Sequence of chain 22.E:
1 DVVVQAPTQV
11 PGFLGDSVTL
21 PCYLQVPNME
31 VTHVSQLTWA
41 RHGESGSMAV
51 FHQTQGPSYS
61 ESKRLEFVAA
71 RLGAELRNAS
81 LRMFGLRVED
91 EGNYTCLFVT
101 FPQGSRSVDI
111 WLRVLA

This protein binds this small molecule.
Small molecule (SMILES): CC(=O)N[C@H]1[C@H](O[C@H]2[C@H](O)[C@@H](NC(C)=O)CO[C@@H]2CO[C@@H]2O[C@@H](C)[C@@H](O)[C@@H](O)[C@@H]2O)O[C@H](CO)[C@@H](O[C@@H]2O[C@H](CO)[C@@H](O)[C@H](O[C@H]3O[C@H](CO)[C@@H](O)[C@H](O)[C@@H]3O)[C@@H]2O)[C@@H]1O

Binding-site contacts:
Ligand atom O5 contacts residue TRP111 of chain 22.E at 4.3 Å.
Ligand atom C3 contacts residue TRP111 of chain 22.E at 3.7 Å (hydrophobic).
Ligand atom C6 contacts residue ASN93 of chain 22.E at 3.1 Å.
Ligand atom C5 contacts residue ASN93 of chain 22.E at 4.0 Å.
Ligand atom N2 contacts residue ASN93 of chain 22.E at 2.5 Å (h-bond).
Ligand atom C6 contacts residue HIS42 of chain 22.E at 4.3 Å.
Ligand atom O3 contacts residue ASN93 of chain 22.E at 4.0 Å.
Ligand atom C7 contacts residue ASN93 of chain 22.E at 3.5 Å.
Ligand atom N2 contacts residue GLY92 of chain 22.E at 4.2 Å.
Ligand atom O7 contacts residue ASN93 of chain 22.E at 3.9 Å.
Ligand atom C7 contacts residue GLY92 of chain 22.E at 4.2 Å.
Ligand atom C7 contacts residue TRP111 of chain 22.E at 3.8 Å (hydrophobic).
Ligand atom C5 contacts residue ASN93 of chain 22.E at 3.5 Å.
Ligand atom C8 contacts residue GLU91 of chain 22.E at 3.8 Å.
Ligand atom C1 contacts residue ASN93 of chain 22.E at 1.4 Å.
Ligand atom O5 contacts residue ASN93 of chain 22.E at 4.1 Å.
Ligand atom O7 contacts residue TRP111 of chain 22.E at 3.6 Å.
Ligand atom C3 contacts residue ASN93 of chain 22.E at 3.1 Å.
Ligand atom O4 contacts residue TRP111 of chain 22.E at 3.4 Å.
Ligand atom N2 contacts residue TRP111 of chain 22.E at 3.5 Å.
Ligand atom O3 contacts residue TRP111 of chain 22.E at 4.3 Å.
Ligand atom C2 contacts residue ASN93 of chain 22.E at 1.8 Å.
Ligand atom C4 contacts residue TRP111 of chain 22.E at 4.0 Å (hydrophobic).
Ligand atom C8 contacts residue TRP111 of chain 22.E at 3.3 Å (hydrophobic).
Ligand atom C5 contacts residue TRP111 of chain 22.E at 3.7 Å (hydrophobic).
Ligand atom C4 contacts residue ASN93 of chain 22.E at 3.6 Å.
Ligand atom C2 contacts residue TRP111 of chain 22.E at 4.1 Å (hydrophobic).
Ligand atom O5 contacts residue ASN93 of chain 22.E at 2.3 Å (h-bond).
Ligand atom C8 contacts residue GLY92 of chain 22.E at 3.6 Å.
Ligand atom C1 contacts residue TRP111 of chain 22.E at 3.9 Å (hydrophobic).